A protein and the small-molecule ligand that binds it are described below.
Small molecule (SMILES): N[C@@H](Cc1ccc(O)cc1)C(=O)O

Sequence of chain 1.E:
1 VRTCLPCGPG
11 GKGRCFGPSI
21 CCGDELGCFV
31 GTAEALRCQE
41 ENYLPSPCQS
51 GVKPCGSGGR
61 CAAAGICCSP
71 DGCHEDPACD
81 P

Binding-site contacts:
Ligand atom N contacts residue GLU41 of chain 1.E at 4.1 Å.
Ligand atom CE2 contacts residue CYS15 of chain 1.E at 3.9 Å (hydrophobic).
Ligand atom CZ contacts residue GLU41 of chain 1.E at 3.4 Å.
Ligand atom CD1 contacts residue PRO18 of chain 1.E at 3.5 Å (hydrophobic).
Ligand atom CE2 contacts residue GLY17 of chain 1.E at 3.7 Å.
Ligand atom OH contacts residue GLY17 of chain 1.E at 3.2 Å (h-bond).
Ligand atom CD1 contacts residue GLY17 of chain 1.E at 4.0 Å.
Ligand atom CD1 contacts residue GLU41 of chain 1.E at 4.0 Å.
Ligand atom CA contacts residue CYS48 of chain 1.E at 4.1 Å (hydrophobic).
Ligand atom CE2 contacts residue CYS48 of chain 1.E at 4.1 Å (hydrophobic).
Ligand atom CD2 contacts residue CYS48 of chain 1.E at 3.9 Å (hydrophobic).
Ligand atom CE1 contacts residue GLY17 of chain 1.E at 3.4 Å.
Ligand atom CE2 contacts residue CYS4 of chain 1.E at 3.8 Å (hydrophobic).
Ligand atom CZ contacts residue CYS38 of chain 1.E at 3.5 Å (hydrophobic).
Ligand atom CD2 contacts residue GLY17 of chain 1.E at 4.0 Å.
Ligand atom CE2 contacts residue GLU41 of chain 1.E at 3.6 Å.
Ligand atom CZ contacts residue CYS15 of chain 1.E at 4.0 Å (hydrophobic).
Ligand atom OH contacts residue GLU41 of chain 1.E at 3.3 Å.
Ligand atom N contacts residue PHE1 of chain 1.N at 1.3 Å.
Ligand atom CE1 contacts residue ASN42 of chain 1.E at 4.0 Å.
Ligand atom OH contacts residue CYS15 of chain 1.E at 3.1 Å.
Ligand atom CD2 contacts residue PHE16 of chain 1.E at 4.0 Å (hydrophobic).
Ligand atom CA contacts residue PHE1 of chain 1.N at 2.4 Å (hydrophobic).
Ligand atom OXT contacts residue PHE1 of chain 1.N at 3.5 Å.
Ligand atom CE1 contacts residue CYS38 of chain 1.E at 3.5 Å (hydrophobic).
Ligand atom OH contacts residue PRO18 of chain 1.E at 4.0 Å.
Ligand atom CD2 contacts residue GLU41 of chain 1.E at 4.1 Å.
Ligand atom CG contacts residue PHE1 of chain 1.N at 4.0 Å (hydrophobic).
Ligand atom CE1 contacts residue PRO18 of chain 1.E at 3.1 Å (hydrophobic).
Ligand atom CE1 contacts residue GLU41 of chain 1.E at 3.5 Å.
Ligand atom CD1 contacts residue ASN42 of chain 1.E at 3.6 Å.
Ligand atom CD2 contacts residue CYS4 of chain 1.E at 3.8 Å (hydrophobic).
Ligand atom CE2 contacts residue PHE16 of chain 1.E at 4.0 Å (hydrophobic).
Ligand atom O contacts residue CYS48 of chain 1.E at 3.4 Å (h-bond).
Ligand atom CB contacts residue PHE1 of chain 1.N at 3.7 Å (hydrophobic).
Ligand atom OH contacts residue CYS38 of chain 1.E at 2.6 Å (h-bond).
Ligand atom C contacts residue PHE1 of chain 1.N at 3.2 Å (hydrophobic).
Ligand atom CZ contacts residue PRO18 of chain 1.E at 3.6 Å (hydrophobic).
Ligand atom O contacts residue PHE1 of chain 1.N at 3.2 Å (h-bond).
Ligand atom CZ contacts residue GLY17 of chain 1.E at 3.4 Å.